Sequence of chain 1.D:
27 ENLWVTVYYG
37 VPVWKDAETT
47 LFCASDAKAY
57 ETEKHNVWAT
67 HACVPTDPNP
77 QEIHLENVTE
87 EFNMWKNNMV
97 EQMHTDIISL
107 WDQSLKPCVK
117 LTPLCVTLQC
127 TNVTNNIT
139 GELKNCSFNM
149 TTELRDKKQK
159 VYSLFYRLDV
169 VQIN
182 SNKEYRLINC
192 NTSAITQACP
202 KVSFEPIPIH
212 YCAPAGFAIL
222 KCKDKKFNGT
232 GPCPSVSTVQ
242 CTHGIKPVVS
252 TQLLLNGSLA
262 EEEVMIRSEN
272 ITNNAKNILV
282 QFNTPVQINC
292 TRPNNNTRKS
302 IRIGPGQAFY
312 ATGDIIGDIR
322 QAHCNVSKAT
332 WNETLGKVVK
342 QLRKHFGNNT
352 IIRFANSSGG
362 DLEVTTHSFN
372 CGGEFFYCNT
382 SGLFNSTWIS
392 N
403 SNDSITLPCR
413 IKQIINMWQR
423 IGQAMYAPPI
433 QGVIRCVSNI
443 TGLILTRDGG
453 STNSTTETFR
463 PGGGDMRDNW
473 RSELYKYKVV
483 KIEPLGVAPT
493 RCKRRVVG

This small molecule binds to this protein.
Small molecule (SMILES): CC(=O)N[C@H]1[C@H](O[C@H]2[C@H](O)[C@@H](NC(C)=O)CO[C@@H]2CO)O[C@H](CO)[C@@H](O[C@@H]2O[C@H](CO)[C@@H](O)[C@H](O[C@H]3O[C@H](CO)[C@@H](O)[C@H](O)[C@@H]3O)[C@@H]2O)[C@@H]1O

Binding-site contacts:
Ligand atom O2 contacts residue GLN82 of chain 1.B at 4.4 Å.
Ligand atom O5 contacts residue ARG187 of chain 1.D at 3.1 Å (salt-bridge).
Ligand atom C1 contacts residue ARG187 of chain 1.D at 3.9 Å.
Ligand atom C7 contacts residue ASN192 of chain 1.D at 4.1 Å.
Ligand atom C6 contacts residue ARG187 of chain 1.D at 4.0 Å.
Ligand atom C1 contacts residue ASN192 of chain 1.D at 1.4 Å.
Ligand atom C3 contacts residue ASN192 of chain 1.D at 3.8 Å.
Ligand atom C4 contacts residue ASN192 of chain 1.D at 4.2 Å.
Ligand atom N2 contacts residue ASN192 of chain 1.D at 2.9 Å (h-bond).
Ligand atom C5 contacts residue ARG187 of chain 1.D at 4.2 Å.
Ligand atom O6 contacts residue VAL169 of chain 1.D at 4.3 Å.
Ligand atom C2 contacts residue ASN192 of chain 1.D at 2.5 Å.
Ligand atom O5 contacts residue ASN192 of chain 1.D at 2.2 Å (h-bond).
Ligand atom C8 contacts residue SER75 of chain 1.B at 4.1 Å.
Ligand atom C5 contacts residue ASN192 of chain 1.D at 3.6 Å.

Sequence of chain 1.B:
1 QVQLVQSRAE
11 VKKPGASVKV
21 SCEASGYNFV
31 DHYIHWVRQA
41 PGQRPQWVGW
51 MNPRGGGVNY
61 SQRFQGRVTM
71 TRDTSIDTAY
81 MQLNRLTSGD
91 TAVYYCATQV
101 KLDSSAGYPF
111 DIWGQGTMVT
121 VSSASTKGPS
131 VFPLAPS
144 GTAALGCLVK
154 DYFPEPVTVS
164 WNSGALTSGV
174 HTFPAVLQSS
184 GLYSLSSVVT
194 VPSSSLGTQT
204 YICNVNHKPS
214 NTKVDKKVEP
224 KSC